Binding-site contacts:
Ligand atom C4 contacts residue ASN62 of chain 1.C at 4.2 Å.
Ligand atom C2 contacts residue ASN62 of chain 1.C at 2.5 Å.
Ligand atom N2 contacts residue PRO60 of chain 1.C at 3.9 Å.
Ligand atom N2 contacts residue ASN62 of chain 1.C at 2.9 Å (h-bond).
Ligand atom C5 contacts residue ASN62 of chain 1.C at 3.7 Å.
Ligand atom O7 contacts residue ASN62 of chain 1.C at 4.4 Å.
Ligand atom C1 contacts residue PRO60 of chain 1.C at 4.0 Å (hydrophobic).
Ligand atom C7 contacts residue ASN62 of chain 1.C at 3.6 Å.
Ligand atom N2 contacts residue PRO59 of chain 1.C at 4.4 Å.
Ligand atom C3 contacts residue PRO59 of chain 1.C at 4.4 Å (hydrophobic).
Ligand atom C3 contacts residue ASN62 of chain 1.C at 3.8 Å.
Ligand atom O6 contacts residue GLU193 of chain 1.C at 4.1 Å.
Ligand atom C1 contacts residue ASN62 of chain 1.C at 1.4 Å.
Ligand atom O5 contacts residue ASN62 of chain 1.C at 2.4 Å (h-bond).
Ligand atom O3 contacts residue PRO59 of chain 1.C at 4.4 Å.
Ligand atom O5 contacts residue GLU193 of chain 1.C at 4.3 Å.
Ligand atom C8 contacts residue ASN62 of chain 1.C at 4.0 Å.

A protein and the small-molecule ligand that binds it are described below.
Small molecule (SMILES): CC(=O)N[C@@H]1[C@@H](O)[C@H](O)[C@@H](CO)O[C@H]1O

Sequence of chain 1.C:
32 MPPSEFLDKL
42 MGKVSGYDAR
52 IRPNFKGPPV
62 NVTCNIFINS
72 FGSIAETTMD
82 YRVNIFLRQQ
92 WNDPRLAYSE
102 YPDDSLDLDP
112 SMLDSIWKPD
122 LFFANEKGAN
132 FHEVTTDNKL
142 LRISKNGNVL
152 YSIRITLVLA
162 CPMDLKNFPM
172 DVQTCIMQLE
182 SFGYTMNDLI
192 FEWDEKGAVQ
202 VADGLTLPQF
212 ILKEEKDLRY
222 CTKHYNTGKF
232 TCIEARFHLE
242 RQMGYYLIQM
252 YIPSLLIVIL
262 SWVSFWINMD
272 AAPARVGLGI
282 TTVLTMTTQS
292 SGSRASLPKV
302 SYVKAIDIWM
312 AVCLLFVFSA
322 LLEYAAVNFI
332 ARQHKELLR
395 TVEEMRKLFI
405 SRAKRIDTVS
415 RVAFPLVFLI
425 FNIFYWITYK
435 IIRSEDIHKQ